Sequence of chain 1.A:
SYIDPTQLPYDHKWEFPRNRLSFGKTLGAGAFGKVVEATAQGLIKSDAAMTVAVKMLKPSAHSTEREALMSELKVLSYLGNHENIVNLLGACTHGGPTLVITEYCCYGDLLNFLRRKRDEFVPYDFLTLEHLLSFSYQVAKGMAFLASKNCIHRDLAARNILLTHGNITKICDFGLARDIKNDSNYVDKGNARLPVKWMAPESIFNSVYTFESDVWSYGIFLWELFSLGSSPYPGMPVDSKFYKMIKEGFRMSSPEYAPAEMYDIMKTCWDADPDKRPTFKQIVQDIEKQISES

A protein and the small-molecule ligand that binds it are described below.
Small molecule (SMILES): CCC(=O)NCc1cc(C)cc(NC(=O)Cc2ncc(Oc3ccnc4cc(OC)ccc34)cc2OC)c1

Binding-site contacts:
Ligand atom C24 contacts residue VAL57 of chain 1.A at 3.7 Å (hydrophobic).
Ligand atom N2 contacts residue ASP204 of chain 1.A at 3.7 Å.
Ligand atom O4 contacts residue THR124 of chain 1.A at 3.5 Å.
Ligand atom C20 contacts residue ASP204 of chain 1.A at 3.2 Å.
Ligand atom N3 contacts residue TYR126 of chain 1.A at 3.6 Å.
Ligand atom C25 contacts residue LEU193 of chain 1.A at 3.5 Å (hydrophobic).
Ligand atom C11 contacts residue ASP204 of chain 1.A at 3.7 Å.
Ligand atom O2 contacts residue ASP204 of chain 1.A at 3.1 Å (salt-bridge).
Ligand atom O2 contacts residue VAL108 of chain 1.A at 2.9 Å.
Ligand atom C9 contacts residue GLU94 of chain 1.A at 3.4 Å.
Ligand atom C11 contacts residue GLU94 of chain 1.A at 3.7 Å.
Ligand atom C2 contacts residue LEU49 of chain 1.A at 3.6 Å (hydrophobic).
Ligand atom C23 contacts residue LYS77 of chain 1.A at 3.5 Å.
Ligand atom N contacts residue ASP204 of chain 1.A at 3.3 Å (salt-bridge).
Ligand atom C25 contacts residue ALA75 of chain 1.A at 3.5 Å (hydrophobic).
Ligand atom C contacts residue TYR126 of chain 1.A at 3.3 Å (hydrophobic).
Ligand atom C contacts residue CYS127 of chain 1.A at 3.5 Å (hydrophobic).
Ligand atom C28 contacts residue CYS127 of chain 1.A at 3.3 Å (hydrophobic).
Ligand atom C23 contacts residue VAL122 of chain 1.A at 3.5 Å (hydrophobic).
Ligand atom C14 contacts residue ILE202 of chain 1.A at 3.6 Å (hydrophobic).
Ligand atom O3 contacts residue GLU94 of chain 1.A at 3.6 Å.
Ligand atom C26 contacts residue GLU125 of chain 1.A at 3.0 Å.
Ligand atom O1 contacts residue VAL57 of chain 1.A at 3.5 Å.
Ligand atom O contacts residue GLY130 of chain 1.A at 3.5 Å.
Ligand atom N3 contacts residue CYS127 of chain 1.A at 2.9 Å (h-bond).
Ligand atom C26 contacts residue CYS127 of chain 1.A at 3.5 Å (hydrophobic).
Ligand atom C23 contacts residue ALA75 of chain 1.A at 3.3 Å (hydrophobic).
Ligand atom C21 contacts residue GLU94 of chain 1.A at 3.5 Å.
Ligand atom C10 contacts residue ASP204 of chain 1.A at 3.4 Å.
Ligand atom C26 contacts residue ALA75 of chain 1.A at 3.5 Å (hydrophobic).
Ligand atom C10 contacts residue GLU94 of chain 1.A at 3.6 Å.
Ligand atom C23 contacts residue THR124 of chain 1.A at 3.3 Å.
Ligand atom C9 contacts residue ASP204 of chain 1.A at 3.3 Å.
Ligand atom N1 contacts residue GLU94 of chain 1.A at 2.9 Å (salt-bridge).
Ligand atom C3 contacts residue PHE205 of chain 1.A at 3.6 Å (hydrophobic).
Ligand atom C5 contacts residue LEU193 of chain 1.A at 3.7 Å (hydrophobic).
Ligand atom O2 contacts residue CYS203 of chain 1.A at 3.2 Å.
Ligand atom N contacts residue CYS203 of chain 1.A at 3.6 Å.
Ligand atom C contacts residue GLY130 of chain 1.A at 3.6 Å.
Ligand atom C7 contacts residue CYS203 of chain 1.A at 3.7 Å (hydrophobic).